Sequence of chain 1.C:
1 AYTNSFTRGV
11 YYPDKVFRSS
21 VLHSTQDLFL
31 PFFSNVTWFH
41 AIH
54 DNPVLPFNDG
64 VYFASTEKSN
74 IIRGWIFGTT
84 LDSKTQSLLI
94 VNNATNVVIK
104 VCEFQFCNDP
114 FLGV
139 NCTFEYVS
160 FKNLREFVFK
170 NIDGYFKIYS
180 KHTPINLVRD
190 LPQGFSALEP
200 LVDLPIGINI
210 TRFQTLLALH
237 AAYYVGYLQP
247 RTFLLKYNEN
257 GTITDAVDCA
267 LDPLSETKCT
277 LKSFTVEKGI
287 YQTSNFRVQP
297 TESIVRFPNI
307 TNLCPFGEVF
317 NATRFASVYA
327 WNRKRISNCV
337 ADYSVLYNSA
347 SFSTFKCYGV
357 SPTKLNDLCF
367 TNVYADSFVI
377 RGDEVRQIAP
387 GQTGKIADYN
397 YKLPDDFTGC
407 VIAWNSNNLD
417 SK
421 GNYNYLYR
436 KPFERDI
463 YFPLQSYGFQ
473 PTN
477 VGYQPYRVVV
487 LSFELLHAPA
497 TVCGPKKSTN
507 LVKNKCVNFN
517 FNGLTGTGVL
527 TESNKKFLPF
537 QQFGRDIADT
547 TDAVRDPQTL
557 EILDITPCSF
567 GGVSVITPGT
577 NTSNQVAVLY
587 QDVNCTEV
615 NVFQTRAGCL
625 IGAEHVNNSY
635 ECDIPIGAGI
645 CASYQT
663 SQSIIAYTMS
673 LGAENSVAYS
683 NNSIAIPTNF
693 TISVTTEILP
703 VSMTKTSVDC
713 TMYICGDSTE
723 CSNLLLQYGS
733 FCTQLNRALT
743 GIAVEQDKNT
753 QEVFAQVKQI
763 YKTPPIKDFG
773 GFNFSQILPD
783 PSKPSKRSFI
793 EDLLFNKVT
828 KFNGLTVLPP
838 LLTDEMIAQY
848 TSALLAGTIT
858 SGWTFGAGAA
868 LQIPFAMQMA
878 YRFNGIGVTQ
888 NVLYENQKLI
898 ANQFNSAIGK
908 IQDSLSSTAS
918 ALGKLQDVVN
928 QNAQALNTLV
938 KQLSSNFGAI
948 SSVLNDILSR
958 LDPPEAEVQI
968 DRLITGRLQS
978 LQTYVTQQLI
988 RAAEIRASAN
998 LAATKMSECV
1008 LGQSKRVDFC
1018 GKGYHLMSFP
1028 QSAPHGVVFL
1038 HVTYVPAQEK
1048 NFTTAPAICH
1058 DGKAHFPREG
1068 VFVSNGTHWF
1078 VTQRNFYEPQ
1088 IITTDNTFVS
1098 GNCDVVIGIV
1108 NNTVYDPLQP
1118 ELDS

Binding-site contacts:
Ligand atom C1 contacts residue THR1074 of chain 1.C at 3.7 Å.
Ligand atom C7 contacts residue THR1074 of chain 1.C at 4.0 Å.
Ligand atom O5 contacts residue PHE1077 of chain 1.C at 3.6 Å.
Ligand atom O7 contacts residue ASN1072 of chain 1.C at 3.6 Å.
Ligand atom O4 contacts residue HIS1075 of chain 1.C at 4.1 Å.
Ligand atom C8 contacts residue ASN1072 of chain 1.C at 3.1 Å.
Ligand atom O3 contacts residue THR1074 of chain 1.C at 4.2 Å.
Ligand atom C7 contacts residue HIS1075 of chain 1.C at 4.0 Å.
Ligand atom N2 contacts residue ASN1072 of chain 1.C at 2.9 Å (h-bond).
Ligand atom C8 contacts residue HIS1075 of chain 1.C at 3.8 Å.
Ligand atom C3 contacts residue ASN1072 of chain 1.C at 3.9 Å.
Ligand atom C1 contacts residue PHE1077 of chain 1.C at 4.2 Å (hydrophobic).
Ligand atom C1 contacts residue ASN1072 of chain 1.C at 1.5 Å.
Ligand atom C8 contacts residue THR1074 of chain 1.C at 3.9 Å.
Ligand atom C7 contacts residue ASN1072 of chain 1.C at 3.4 Å.
Ligand atom C3 contacts residue HIS1075 of chain 1.C at 4.0 Å.
Ligand atom C3 contacts residue THR1074 of chain 1.C at 3.6 Å.
Ligand atom C4 contacts residue HIS1075 of chain 1.C at 4.4 Å.
Ligand atom C4 contacts residue ASN1072 of chain 1.C at 4.3 Å.
Ligand atom C1 contacts residue HIS1075 of chain 1.C at 4.0 Å.
Ligand atom N2 contacts residue THR1074 of chain 1.C at 3.0 Å (h-bond).
Ligand atom O5 contacts residue ASN1072 of chain 1.C at 2.5 Å (h-bond).
Ligand atom C5 contacts residue ASN1072 of chain 1.C at 3.8 Å.
Ligand atom C5 contacts residue PHE1077 of chain 1.C at 4.1 Å (hydrophobic).
Ligand atom C6 contacts residue PHE1077 of chain 1.C at 4.0 Å (hydrophobic).
Ligand atom O7 contacts residue HIS1075 of chain 1.C at 3.6 Å.
Ligand atom C2 contacts residue THR1074 of chain 1.C at 3.6 Å.
Ligand atom C5 contacts residue HIS1075 of chain 1.C at 3.8 Å.
Ligand atom O5 contacts residue HIS1075 of chain 1.C at 4.4 Å.
Ligand atom C2 contacts residue ASN1072 of chain 1.C at 2.5 Å.

The protein below binds the small molecule below.
Small molecule (SMILES): CC(=O)N[C@H]1[C@H](O[C@H]2[C@H](O)[C@@H](NC(C)=O)CO[C@@H]2CO)O[C@H](CO)[C@@H](O)[C@@H]1O